A protein and the small-molecule ligand that binds it are described below.
Small molecule (SMILES): O=C(NOC[C@H](O)CO)c1oc2ccncc2c1Nc1ccc(I)cc1F

Sequence of chain 1.A:
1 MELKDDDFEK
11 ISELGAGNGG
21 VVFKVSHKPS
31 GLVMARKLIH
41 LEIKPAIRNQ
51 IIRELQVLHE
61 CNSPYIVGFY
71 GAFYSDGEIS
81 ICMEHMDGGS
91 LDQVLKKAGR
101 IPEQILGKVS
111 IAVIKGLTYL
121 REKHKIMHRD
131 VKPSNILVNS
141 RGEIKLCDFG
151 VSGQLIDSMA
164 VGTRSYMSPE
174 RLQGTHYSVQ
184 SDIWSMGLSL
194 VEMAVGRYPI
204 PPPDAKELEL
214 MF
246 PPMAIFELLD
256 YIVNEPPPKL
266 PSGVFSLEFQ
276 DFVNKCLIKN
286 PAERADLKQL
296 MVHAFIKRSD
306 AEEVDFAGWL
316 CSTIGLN

Binding-site contacts:
Ligand atom C13 contacts residue MET83 of chain 1.A at 3.8 Å (hydrophobic).
Ligand atom C3 contacts residue LEU155 of chain 1.A at 3.7 Å (hydrophobic).
Ligand atom C8 contacts residue LYS37 of chain 1.A at 3.7 Å.
Ligand atom C10 contacts residue PHE149 of chain 1.A at 3.4 Å (hydrophobic).
Ligand atom C11 contacts residue ASP148 of chain 1.A at 3.6 Å.
Ligand atom O5 contacts residue ASN18 of chain 1.A at 3.4 Å (h-bond).
Ligand atom O4 contacts residue LYS37 of chain 1.A at 3.2 Å (salt-bridge).
Ligand atom C14 contacts residue ASP148 of chain 1.A at 3.5 Å.
Ligand atom C17 contacts residue ASN18 of chain 1.A at 3.7 Å.
Ligand atom C1 contacts residue SER152 of chain 1.A at 3.3 Å.
Ligand atom N1 contacts residue VAL151 of chain 1.A at 3.1 Å (h-bond).
Ligand atom C17 contacts residue ATP1 of chain 1.C at 3.4 Å.
Ligand atom F1 contacts residue ILE81 of chain 1.A at 3.7 Å.
Ligand atom O2 contacts residue LYS37 of chain 1.A at 2.7 Å (salt-bridge).
Ligand atom O5 contacts residue GLY17 of chain 1.A at 3.4 Å (h-bond).
Ligand atom O5 contacts residue GLY19 of chain 1.A at 3.8 Å.
Ligand atom C16 contacts residue ATP1 of chain 1.C at 3.6 Å.
Ligand atom F1 contacts residue LYS37 of chain 1.A at 3.4 Å.
Ligand atom O5 contacts residue GLY20 of chain 1.A at 3.6 Å (h-bond).
Ligand atom F1 contacts residue MET83 of chain 1.A at 3.8 Å.
Ligand atom N1 contacts residue PHE149 of chain 1.A at 3.5 Å (h-bond).
Ligand atom C4 contacts residue LEU155 of chain 1.A at 3.7 Å (hydrophobic).
Ligand atom I1 contacts residue VAL67 of chain 1.A at 3.3 Å.
Ligand atom C10 contacts residue ASP148 of chain 1.A at 3.5 Å.
Ligand atom C3 contacts residue VAL151 of chain 1.A at 3.5 Å (hydrophobic).
Ligand atom N3 contacts residue ILE81 of chain 1.A at 3.8 Å.
Ligand atom O1 contacts residue MET159 of chain 1.A at 3.5 Å.
Ligand atom C1 contacts residue VAL151 of chain 1.A at 3.5 Å (hydrophobic).
Ligand atom C5 contacts residue PHE149 of chain 1.A at 3.7 Å (hydrophobic).
Ligand atom O4 contacts residue ATP1 of chain 1.C at 3.0 Å (h-bond).
Ligand atom C4 contacts residue PHE149 of chain 1.A at 3.3 Å (hydrophobic).
Ligand atom C9 contacts residue ASP148 of chain 1.A at 3.6 Å.
Ligand atom C17 contacts residue GLY17 of chain 1.A at 3.3 Å.
Ligand atom N1 contacts residue SER152 of chain 1.A at 3.1 Å (h-bond).
Ligand atom F1 contacts residue ASP148 of chain 1.A at 3.4 Å.
Ligand atom O3 contacts residue LYS37 of chain 1.A at 3.4 Å (salt-bridge).
Ligand atom C1 contacts residue GLY150 of chain 1.A at 3.5 Å.
Ligand atom O2 contacts residue ASP148 of chain 1.A at 3.2 Å (salt-bridge).
Ligand atom C2 contacts residue ILE156 of chain 1.A at 3.8 Å (hydrophobic).
Ligand atom C3 contacts residue PHE149 of chain 1.A at 3.2 Å (hydrophobic).